This small molecule binds to this protein.
Small molecule (SMILES): Nc1ccn([C@@H]2O[C@H](CO[P](=O)(O)O[C@H]3[C@@H](O)[C@H](n4ccc(=O)[nH]c4=O)O[C@@H]3CO[P](=O)(O)O[C@H]3[C@@H](O)[C@H](n4ccc(N)nc4=O)O[C@@H]3CO[P](=O)(O)O[C@H]3[C@@H](O)[C@H](n4ccc(=O)[nH]c4=O)O[C@@H]3CO[P](=O)(O)O[C@H]3[C@@H](O)[C@H](n4cnc5c(=O)nc(N)[nH]c54)O[C@@H]3CO[P](=O)(O)O[C@H]3[C@@H](O)[C@H](n4cnc5c(N)ncnc54)O[C@@H]3CO)[C@@H](O)[C@H]2O)c(=O)n1

Sequence of chain 51.C:
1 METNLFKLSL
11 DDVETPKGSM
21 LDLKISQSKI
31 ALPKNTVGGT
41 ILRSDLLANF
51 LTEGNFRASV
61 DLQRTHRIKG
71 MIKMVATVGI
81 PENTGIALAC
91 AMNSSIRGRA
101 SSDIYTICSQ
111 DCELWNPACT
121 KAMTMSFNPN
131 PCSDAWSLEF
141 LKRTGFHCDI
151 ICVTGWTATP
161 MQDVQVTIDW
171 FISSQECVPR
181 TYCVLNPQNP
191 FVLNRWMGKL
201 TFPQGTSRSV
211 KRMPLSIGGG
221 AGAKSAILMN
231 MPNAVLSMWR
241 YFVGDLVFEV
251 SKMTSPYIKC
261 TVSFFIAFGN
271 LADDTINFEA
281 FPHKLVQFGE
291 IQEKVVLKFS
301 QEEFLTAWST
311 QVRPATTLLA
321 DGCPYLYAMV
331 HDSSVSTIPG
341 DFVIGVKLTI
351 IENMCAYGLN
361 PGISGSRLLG

Sequence of chain 17.C:
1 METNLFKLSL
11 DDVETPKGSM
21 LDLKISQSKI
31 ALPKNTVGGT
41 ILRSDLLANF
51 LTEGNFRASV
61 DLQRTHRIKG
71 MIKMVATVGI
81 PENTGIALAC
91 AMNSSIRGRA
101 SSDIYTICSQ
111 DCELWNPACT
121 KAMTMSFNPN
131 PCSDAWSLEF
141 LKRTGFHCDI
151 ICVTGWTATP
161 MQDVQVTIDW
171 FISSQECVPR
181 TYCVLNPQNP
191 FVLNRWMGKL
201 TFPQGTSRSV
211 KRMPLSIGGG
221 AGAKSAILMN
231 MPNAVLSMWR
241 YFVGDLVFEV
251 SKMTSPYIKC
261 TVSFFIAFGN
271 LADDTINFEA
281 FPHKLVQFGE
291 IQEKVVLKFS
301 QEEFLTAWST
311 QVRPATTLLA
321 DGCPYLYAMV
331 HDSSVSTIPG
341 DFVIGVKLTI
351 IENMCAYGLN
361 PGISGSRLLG

Binding-site contacts:
Ligand atom O2' contacts residue ARG180 of chain 17.C at 3.9 Å.
Ligand atom O5' contacts residue LYS7 of chain 51.C at 3.4 Å (salt-bridge).
Ligand atom O3' contacts residue SER126 of chain 17.C at 3.3 Å.
Ligand atom OP1 contacts residue THR124 of chain 17.C at 4.0 Å.
Ligand atom N3 contacts residue VAL192 of chain 17.C at 3.4 Å.
Ligand atom C2 contacts residue ARG180 of chain 17.C at 3.6 Å.
Ligand atom OP1 contacts residue THR124 of chain 17.C at 3.8 Å.
Ligand atom P contacts residue LYS7 of chain 51.C at 3.2 Å.
Ligand atom OP2 contacts residue LYS7 of chain 51.C at 2.6 Å (salt-bridge).
Ligand atom C5' contacts residue THR124 of chain 17.C at 3.5 Å.
Ligand atom N6 contacts residue ILE350 of chain 17.C at 4.0 Å.
Ligand atom O4' contacts residue ARG180 of chain 17.C at 4.0 Å.
Ligand atom O3' contacts residue THR3 of chain 51.C at 3.8 Å.
Ligand atom C5 contacts residue ILE350 of chain 17.C at 3.6 Å (hydrophobic).
Ligand atom P contacts residue SER126 of chain 17.C at 3.7 Å.
Ligand atom O4' contacts residue MET1 of chain 51.C at 3.7 Å.
Ligand atom C4' contacts residue SER126 of chain 17.C at 3.4 Å.
Ligand atom C5' contacts residue SER126 of chain 17.C at 3.9 Å.
Ligand atom C1' contacts residue ARG180 of chain 17.C at 3.7 Å.
Ligand atom OP1 contacts residue LYS7 of chain 51.C at 3.4 Å (salt-bridge).
Ligand atom O2' contacts residue MET125 of chain 17.C at 3.6 Å.
Ligand atom C5' contacts residue GLU2 of chain 51.C at 3.2 Å.
Ligand atom C4 contacts residue VAL192 of chain 17.C at 3.9 Å (hydrophobic).
Ligand atom O2' contacts residue SER126 of chain 17.C at 3.6 Å (h-bond).
Ligand atom C1' contacts residue PRO190 of chain 17.C at 3.9 Å (hydrophobic).
Ligand atom N7 contacts residue ILE350 of chain 17.C at 3.8 Å.
Ligand atom C2 contacts residue VAL192 of chain 17.C at 3.7 Å (hydrophobic).
Ligand atom C4' contacts residue MET1 of chain 51.C at 3.9 Å (hydrophobic).
Ligand atom C6 contacts residue ILE350 of chain 17.C at 3.8 Å (hydrophobic).
Ligand atom N6 contacts residue THR349 of chain 17.C at 3.9 Å.
Ligand atom OP1 contacts residue THR3 of chain 51.C at 2.9 Å (h-bond).
Ligand atom OP1 contacts residue SER126 of chain 17.C at 2.8 Å (h-bond).
Ligand atom N3 contacts residue ARG180 of chain 17.C at 4.0 Å.
Ligand atom C4' contacts residue THR124 of chain 17.C at 3.6 Å.
Ligand atom C4' contacts residue GLU2 of chain 51.C at 3.5 Å.
Ligand atom P contacts residue THR3 of chain 51.C at 3.9 Å.
Ligand atom OP1 contacts residue ASN4 of chain 51.C at 3.5 Å.
Ligand atom O2' contacts residue MET1 of chain 51.C at 3.2 Å (h-bond).
Ligand atom O3' contacts residue GLU2 of chain 51.C at 3.6 Å.
Ligand atom O4' contacts residue PRO190 of chain 17.C at 3.2 Å.